A small-molecule ligand and the protein it binds are described below.
Small molecule (SMILES): O=c1[nH]cnc2c1ncn2[C@@H]1O[C@H](CO)[C@@H](O)[C@H]1O

Binding-site contacts:
Ligand atom C2 contacts residue ARG422 of chain 1.C at 3.4 Å.
Ligand atom O3' contacts residue GLN147 of chain 1.C at 2.7 Å (h-bond).
Ligand atom C8 contacts residue THR106 of chain 1.C at 3.2 Å.
Ligand atom N3 contacts residue ARG422 of chain 1.C at 3.7 Å.
Ligand atom O6 contacts residue ARG422 of chain 1.C at 3.7 Å.
Ligand atom O3' contacts residue THR427 of chain 1.C at 3.2 Å (h-bond).
Ligand atom N1 contacts residue ARG422 of chain 1.C at 3.4 Å (salt-bridge).
Ligand atom O6 contacts residue GLY105 of chain 1.C at 3.8 Å.
Ligand atom N1 contacts residue PHE16 of chain 1.C at 3.5 Å.
Ligand atom C3' contacts residue GLN147 of chain 1.C at 3.8 Å.
Ligand atom C8 contacts residue PHE107 of chain 1.C at 3.7 Å (hydrophobic).
Ligand atom N7 contacts residue GLY105 of chain 1.C at 3.3 Å (h-bond).
Ligand atom C4 contacts residue PHE107 of chain 1.C at 3.7 Å (hydrophobic).
Ligand atom C6 contacts residue PHE16 of chain 1.C at 3.9 Å (hydrophobic).
Ligand atom O6 contacts residue ILE104 of chain 1.C at 3.8 Å.
Ligand atom C2' contacts residue THR427 of chain 1.C at 3.3 Å.
Ligand atom O5' contacts residue LEU143 of chain 1.C at 3.4 Å (h-bond).
Ligand atom O2' contacts residue THR427 of chain 1.C at 2.6 Å (h-bond).
Ligand atom C5 contacts residue ARG422 of chain 1.C at 3.6 Å.
Ligand atom C5 contacts residue PHE107 of chain 1.C at 3.9 Å (hydrophobic).
Ligand atom C1' contacts residue PHE107 of chain 1.C at 3.8 Å (hydrophobic).
Ligand atom C4' contacts residue GLN147 of chain 1.C at 3.9 Å.
Ligand atom O6 contacts residue PHE16 of chain 1.C at 3.4 Å.
Ligand atom C6 contacts residue ARG422 of chain 1.C at 3.3 Å.
Ligand atom C8 contacts residue GLY105 of chain 1.C at 3.6 Å.
Ligand atom O3' contacts residue CYS426 of chain 1.C at 3.8 Å.
Ligand atom O6 contacts residue ASP14 of chain 1.C at 3.4 Å (salt-bridge).
Ligand atom N9 contacts residue PHE107 of chain 1.C at 3.5 Å.
Ligand atom C2 contacts residue PHE16 of chain 1.C at 3.9 Å (hydrophobic).
Ligand atom N7 contacts residue PHE107 of chain 1.C at 3.9 Å.
Ligand atom O4' contacts residue LEU111 of chain 1.C at 3.8 Å.
Ligand atom O4' contacts residue PHE107 of chain 1.C at 3.2 Å.
Ligand atom C4' contacts residue LEU111 of chain 1.C at 3.9 Å (hydrophobic).
Ligand atom C2' contacts residue ARG422 of chain 1.C at 3.7 Å.
Ligand atom O2' contacts residue ARG422 of chain 1.C at 3.4 Å.
Ligand atom C6 contacts residue ASP14 of chain 1.C at 3.8 Å.
Ligand atom N1 contacts residue ASP14 of chain 1.C at 3.0 Å (salt-bridge).
Ligand atom C3' contacts residue THR427 of chain 1.C at 3.4 Å.
Ligand atom C4 contacts residue ARG422 of chain 1.C at 3.8 Å.
Ligand atom C5' contacts residue LEU143 of chain 1.C at 3.7 Å (hydrophobic).

Sequence of chain 1.C:
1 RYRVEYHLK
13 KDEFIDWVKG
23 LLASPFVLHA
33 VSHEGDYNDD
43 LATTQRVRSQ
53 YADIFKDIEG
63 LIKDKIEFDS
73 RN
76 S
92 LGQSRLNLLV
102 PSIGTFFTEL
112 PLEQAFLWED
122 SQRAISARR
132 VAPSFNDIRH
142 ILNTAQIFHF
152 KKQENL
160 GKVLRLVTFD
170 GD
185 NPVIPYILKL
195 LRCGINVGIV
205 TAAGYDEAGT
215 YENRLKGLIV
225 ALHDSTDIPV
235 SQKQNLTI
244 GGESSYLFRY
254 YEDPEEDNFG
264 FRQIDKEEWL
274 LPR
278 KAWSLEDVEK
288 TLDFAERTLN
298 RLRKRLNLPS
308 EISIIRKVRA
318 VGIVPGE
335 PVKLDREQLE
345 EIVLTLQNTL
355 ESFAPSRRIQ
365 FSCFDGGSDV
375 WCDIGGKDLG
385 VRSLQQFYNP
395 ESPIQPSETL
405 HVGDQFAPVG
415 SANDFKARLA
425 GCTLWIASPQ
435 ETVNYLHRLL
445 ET